The protein below binds the small molecule below.
Small molecule (SMILES): CC(=O)N[C@@H]1[C@@H](O)[C@H](O)[C@@H](CO)O[C@H]1O

Sequence of chain 1.A:
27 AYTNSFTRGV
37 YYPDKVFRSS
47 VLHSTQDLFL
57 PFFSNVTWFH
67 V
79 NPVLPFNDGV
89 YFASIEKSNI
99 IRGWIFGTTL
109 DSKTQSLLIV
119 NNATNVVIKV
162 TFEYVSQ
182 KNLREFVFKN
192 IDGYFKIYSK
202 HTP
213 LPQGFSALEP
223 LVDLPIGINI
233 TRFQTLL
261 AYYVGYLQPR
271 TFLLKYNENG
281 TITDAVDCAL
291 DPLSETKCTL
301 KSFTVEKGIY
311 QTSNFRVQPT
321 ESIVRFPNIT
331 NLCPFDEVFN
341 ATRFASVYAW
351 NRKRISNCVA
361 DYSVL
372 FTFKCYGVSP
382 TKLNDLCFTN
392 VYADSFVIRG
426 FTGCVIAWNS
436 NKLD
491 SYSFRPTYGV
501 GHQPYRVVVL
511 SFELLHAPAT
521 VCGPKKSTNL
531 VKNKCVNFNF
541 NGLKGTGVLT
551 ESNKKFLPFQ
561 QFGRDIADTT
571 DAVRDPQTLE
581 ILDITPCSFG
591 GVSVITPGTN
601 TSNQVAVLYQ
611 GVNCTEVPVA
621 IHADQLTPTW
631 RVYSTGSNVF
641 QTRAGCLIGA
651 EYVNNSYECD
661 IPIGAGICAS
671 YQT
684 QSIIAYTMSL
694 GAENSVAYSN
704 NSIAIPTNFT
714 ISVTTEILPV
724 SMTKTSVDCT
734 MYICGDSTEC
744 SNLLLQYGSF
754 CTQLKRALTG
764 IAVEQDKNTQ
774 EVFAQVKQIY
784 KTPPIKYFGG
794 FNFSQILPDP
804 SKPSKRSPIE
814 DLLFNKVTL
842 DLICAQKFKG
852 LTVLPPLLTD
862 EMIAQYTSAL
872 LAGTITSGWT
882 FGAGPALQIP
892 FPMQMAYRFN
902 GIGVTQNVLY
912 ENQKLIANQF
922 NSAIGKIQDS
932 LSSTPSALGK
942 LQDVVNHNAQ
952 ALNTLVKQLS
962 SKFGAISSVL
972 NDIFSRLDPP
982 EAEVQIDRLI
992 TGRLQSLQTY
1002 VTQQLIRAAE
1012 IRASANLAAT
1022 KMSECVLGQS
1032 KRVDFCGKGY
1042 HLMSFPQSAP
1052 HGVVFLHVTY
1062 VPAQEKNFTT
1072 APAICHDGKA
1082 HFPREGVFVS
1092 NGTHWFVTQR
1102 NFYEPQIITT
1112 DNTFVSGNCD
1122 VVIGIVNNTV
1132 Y

Binding-site contacts:
Ligand atom C5 contacts residue ASN711 of chain 1.A at 3.6 Å.
Ligand atom O6 contacts residue GLN920 of chain 1.A at 3.2 Å (h-bond).
Ligand atom C7 contacts residue GLN1065 of chain 1.A at 4.2 Å.
Ligand atom C4 contacts residue ASN711 of chain 1.A at 4.2 Å.
Ligand atom O5 contacts residue GLN1065 of chain 1.A at 3.9 Å.
Ligand atom O6 contacts residue LEU916 of chain 1.A at 4.2 Å.
Ligand atom C5 contacts residue LEU916 of chain 1.A at 4.2 Å (hydrophobic).
Ligand atom O7 contacts residue ASN711 of chain 1.A at 3.5 Å (h-bond).
Ligand atom N2 contacts residue ASN711 of chain 1.A at 2.9 Å (h-bond).
Ligand atom C1 contacts residue ASN711 of chain 1.A at 1.4 Å.
Ligand atom O7 contacts residue GLN1065 of chain 1.A at 3.2 Å (h-bond).
Ligand atom O5 contacts residue ASN711 of chain 1.A at 2.3 Å (h-bond).
Ligand atom C3 contacts residue ASN711 of chain 1.A at 3.8 Å.
Ligand atom C1 contacts residue GLN1065 of chain 1.A at 4.0 Å.
Ligand atom C2 contacts residue GLN1065 of chain 1.A at 4.5 Å.
Ligand atom C7 contacts residue ASN711 of chain 1.A at 3.4 Å.
Ligand atom C2 contacts residue ASN711 of chain 1.A at 2.4 Å.